A protein and the small-molecule ligand that binds it are described below.
Small molecule (SMILES): CC(=O)N[C@H]1[C@H](O[C@H]2[C@H](O)[C@@H](NC(C)=O)CO[C@@H]2CO)O[C@H](CO)[C@@H](O)[C@@H]1O

Sequence of chain 1.A:
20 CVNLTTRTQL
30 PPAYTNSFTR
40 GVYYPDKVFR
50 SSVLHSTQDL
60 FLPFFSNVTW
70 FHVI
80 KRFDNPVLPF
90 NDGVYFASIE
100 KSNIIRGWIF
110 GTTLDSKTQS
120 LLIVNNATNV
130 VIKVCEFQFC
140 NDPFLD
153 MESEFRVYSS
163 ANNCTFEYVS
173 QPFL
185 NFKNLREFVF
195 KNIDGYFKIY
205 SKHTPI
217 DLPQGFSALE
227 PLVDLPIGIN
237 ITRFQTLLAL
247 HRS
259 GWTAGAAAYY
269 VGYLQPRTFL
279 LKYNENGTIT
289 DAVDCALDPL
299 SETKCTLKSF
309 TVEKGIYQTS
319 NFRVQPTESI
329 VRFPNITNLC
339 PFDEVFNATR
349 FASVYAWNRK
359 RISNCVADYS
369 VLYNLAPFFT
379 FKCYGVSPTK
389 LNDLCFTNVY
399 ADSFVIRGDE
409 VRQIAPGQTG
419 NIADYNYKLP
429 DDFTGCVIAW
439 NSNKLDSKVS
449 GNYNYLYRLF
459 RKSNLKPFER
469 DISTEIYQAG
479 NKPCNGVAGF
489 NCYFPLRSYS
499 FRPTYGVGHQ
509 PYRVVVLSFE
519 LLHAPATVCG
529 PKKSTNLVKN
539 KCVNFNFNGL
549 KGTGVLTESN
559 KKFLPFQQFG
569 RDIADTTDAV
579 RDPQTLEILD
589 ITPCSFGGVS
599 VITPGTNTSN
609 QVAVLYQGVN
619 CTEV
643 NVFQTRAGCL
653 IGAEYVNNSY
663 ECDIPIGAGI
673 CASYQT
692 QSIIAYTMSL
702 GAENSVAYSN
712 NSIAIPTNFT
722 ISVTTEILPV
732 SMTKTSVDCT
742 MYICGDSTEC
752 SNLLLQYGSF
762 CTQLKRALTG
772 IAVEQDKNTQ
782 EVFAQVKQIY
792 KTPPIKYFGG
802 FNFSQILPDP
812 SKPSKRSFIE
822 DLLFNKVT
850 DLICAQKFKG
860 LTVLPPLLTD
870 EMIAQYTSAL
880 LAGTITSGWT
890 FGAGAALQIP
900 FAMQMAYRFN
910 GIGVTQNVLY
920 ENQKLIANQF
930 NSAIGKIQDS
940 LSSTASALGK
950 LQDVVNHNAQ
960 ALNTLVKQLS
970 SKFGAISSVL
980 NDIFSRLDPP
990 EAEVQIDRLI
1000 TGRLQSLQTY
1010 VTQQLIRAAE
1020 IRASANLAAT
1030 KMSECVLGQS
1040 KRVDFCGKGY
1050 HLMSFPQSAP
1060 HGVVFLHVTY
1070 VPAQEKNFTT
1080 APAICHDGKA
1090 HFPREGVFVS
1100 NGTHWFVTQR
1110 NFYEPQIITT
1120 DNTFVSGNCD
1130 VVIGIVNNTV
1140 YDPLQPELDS

Binding-site contacts:
Ligand atom C1 contacts residue ASN1100 of chain 1.A at 1.4 Å.
Ligand atom C4 contacts residue ASN1100 of chain 1.A at 4.2 Å.
Ligand atom O7 contacts residue ASN1100 of chain 1.A at 3.8 Å.
Ligand atom N2 contacts residue THR1102 of chain 1.A at 4.0 Å.
Ligand atom C8 contacts residue HIS1103 of chain 1.A at 4.3 Å.
Ligand atom C8 contacts residue THR1102 of chain 1.A at 4.5 Å.
Ligand atom O4 contacts residue HIS1103 of chain 1.A at 3.8 Å.
Ligand atom O5 contacts residue HIS1103 of chain 1.A at 4.0 Å.
Ligand atom C2 contacts residue THR1102 of chain 1.A at 4.2 Å.
Ligand atom C1 contacts residue THR1102 of chain 1.A at 3.7 Å.
Ligand atom C3 contacts residue ASN1100 of chain 1.A at 3.8 Å.
Ligand atom O5 contacts residue ASN1100 of chain 1.A at 2.4 Å (h-bond).
Ligand atom C3 contacts residue THR1102 of chain 1.A at 4.2 Å.
Ligand atom C8 contacts residue ASN1100 of chain 1.A at 4.0 Å.
Ligand atom C2 contacts residue ASN1100 of chain 1.A at 2.4 Å.
Ligand atom C3 contacts residue HIS1103 of chain 1.A at 4.4 Å.
Ligand atom N2 contacts residue ASN1100 of chain 1.A at 2.9 Å (h-bond).
Ligand atom C7 contacts residue HIS1103 of chain 1.A at 4.0 Å.
Ligand atom C6 contacts residue PHE1105 of chain 1.A at 3.9 Å (hydrophobic).
Ligand atom C5 contacts residue THR1102 of chain 1.A at 4.5 Å.
Ligand atom O5 contacts residue PHE1105 of chain 1.A at 4.2 Å.
Ligand atom C6 contacts residue HIS1103 of chain 1.A at 3.8 Å.
Ligand atom O7 contacts residue HIS1103 of chain 1.A at 3.7 Å.
Ligand atom C7 contacts residue ASN1100 of chain 1.A at 3.5 Å.
Ligand atom C5 contacts residue HIS1103 of chain 1.A at 3.3 Å.
Ligand atom C5 contacts residue ASN1100 of chain 1.A at 3.7 Å.
Ligand atom C4 contacts residue HIS1103 of chain 1.A at 4.2 Å.
Ligand atom C1 contacts residue HIS1103 of chain 1.A at 4.3 Å.